Sequence of chain 1.A:
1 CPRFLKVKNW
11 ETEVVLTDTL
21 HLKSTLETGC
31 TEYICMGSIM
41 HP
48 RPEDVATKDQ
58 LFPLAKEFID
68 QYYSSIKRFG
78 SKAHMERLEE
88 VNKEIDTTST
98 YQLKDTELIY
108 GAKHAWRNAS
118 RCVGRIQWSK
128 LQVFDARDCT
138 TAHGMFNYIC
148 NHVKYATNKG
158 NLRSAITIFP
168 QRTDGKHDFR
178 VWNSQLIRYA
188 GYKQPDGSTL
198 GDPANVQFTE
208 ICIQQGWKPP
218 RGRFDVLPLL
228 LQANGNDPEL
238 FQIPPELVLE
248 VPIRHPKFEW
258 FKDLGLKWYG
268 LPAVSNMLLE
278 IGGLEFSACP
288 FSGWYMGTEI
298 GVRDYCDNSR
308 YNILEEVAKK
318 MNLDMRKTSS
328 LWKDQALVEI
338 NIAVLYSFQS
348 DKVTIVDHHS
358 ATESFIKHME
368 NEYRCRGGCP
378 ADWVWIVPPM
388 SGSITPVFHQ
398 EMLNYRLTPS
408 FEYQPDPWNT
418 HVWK

This protein binds this small molecule.
Small molecule (SMILES): Cc1cc(N)nc(CCc2cc(CC[C@H]3COCCN3C)cc(F)c2F)c1

Binding-site contacts:
Ligand atom C06 contacts residue GLU296 of chain 1.A at 3.5 Å.
Ligand atom C16 contacts residue HEM1 of chain 1.C at 3.6 Å.
Ligand atom C25 contacts residue MET40 of chain 1.A at 3.8 Å (hydrophobic).
Ligand atom C17 contacts residue HEM1 of chain 1.C at 3.5 Å.
Ligand atom C12 contacts residue GLN182 of chain 1.A at 3.6 Å.
Ligand atom C07 contacts residue GLY290 of chain 1.A at 3.5 Å.
Ligand atom F13 contacts residue GLN182 of chain 1.A at 3.6 Å.
Ligand atom C09 contacts residue GLU296 of chain 1.A at 3.7 Å.
Ligand atom C05 contacts residue VAL271 of chain 1.A at 3.7 Å (hydrophobic).
Ligand atom C13 contacts residue GLN182 of chain 1.A at 3.5 Å.
Ligand atom C14 contacts residue GLN182 of chain 1.A at 3.6 Å.
Ligand atom N02 contacts residue TYR292 of chain 1.A at 3.7 Å.
Ligand atom C03 contacts residue PRO269 of chain 1.A at 3.8 Å (hydrophobic).
Ligand atom C26 contacts residue H4B1 of chain 1.D at 3.7 Å.
Ligand atom C03 contacts residue HEM1 of chain 1.C at 3.2 Å.
Ligand atom C02 contacts residue HEM1 of chain 1.C at 3.6 Å.
Ligand atom F13 contacts residue TYR266 of chain 1.A at 3.0 Å.
Ligand atom C14 contacts residue ARG185 of chain 1.A at 3.8 Å.
Ligand atom F12 contacts residue GLN182 of chain 1.A at 3.8 Å.
Ligand atom N01 contacts residue GLU296 of chain 1.A at 2.6 Å (salt-bridge).
Ligand atom C02 contacts residue TRP291 of chain 1.A at 3.7 Å (hydrophobic).
Ligand atom F12 contacts residue TYR292 of chain 1.A at 3.1 Å.
Ligand atom N02 contacts residue GLU296 of chain 1.A at 2.6 Å (salt-bridge).
Ligand atom F13 contacts residue ARG185 of chain 1.A at 2.9 Å.
Ligand atom C07 contacts residue PHE288 of chain 1.A at 3.7 Å (hydrophobic).
Ligand atom F12 contacts residue PRO269 of chain 1.A at 3.9 Å.
Ligand atom C08 contacts residue GLU296 of chain 1.A at 3.4 Å.
Ligand atom C07 contacts residue HEM1 of chain 1.C at 3.4 Å.
Ligand atom C15 contacts residue GLN182 of chain 1.A at 3.8 Å.
Ligand atom C04 contacts residue HEM1 of chain 1.C at 3.8 Å.
Ligand atom C02 contacts residue PRO269 of chain 1.A at 3.8 Å (hydrophobic).
Ligand atom C27 contacts residue HEM1 of chain 1.C at 3.6 Å.
Ligand atom C26 contacts residue MET40 of chain 1.A at 3.9 Å (hydrophobic).
Ligand atom N02 contacts residue TRP291 of chain 1.A at 2.7 Å (h-bond).
Ligand atom C08 contacts residue HEM1 of chain 1.C at 3.7 Å.
Ligand atom N02 contacts residue HEM1 of chain 1.C at 3.3 Å.
Ligand atom C09 contacts residue PRO269 of chain 1.A at 3.9 Å (hydrophobic).
Ligand atom C02 contacts residue GLU296 of chain 1.A at 3.5 Å.
Ligand atom F12 contacts residue TYR266 of chain 1.A at 3.8 Å.
Ligand atom C18 contacts residue GLN182 of chain 1.A at 3.8 Å.